This protein binds this small molecule.
Small molecule (SMILES): Cc1cc(C)c(N2C[C@H](CNC(=O)CCCC[C@@H]3SC[C@@H]4NC(=O)N[C@@H]43)N(c3c(C)cc(C)cc3C)C2=[Au])c(C)c1

Sequence of chain 1.B:
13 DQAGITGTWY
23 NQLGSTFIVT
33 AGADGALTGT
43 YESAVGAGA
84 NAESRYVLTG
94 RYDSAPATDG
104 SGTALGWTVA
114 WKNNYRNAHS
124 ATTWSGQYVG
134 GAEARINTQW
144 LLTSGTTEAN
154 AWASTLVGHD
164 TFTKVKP

Sequence of chain 2.A:
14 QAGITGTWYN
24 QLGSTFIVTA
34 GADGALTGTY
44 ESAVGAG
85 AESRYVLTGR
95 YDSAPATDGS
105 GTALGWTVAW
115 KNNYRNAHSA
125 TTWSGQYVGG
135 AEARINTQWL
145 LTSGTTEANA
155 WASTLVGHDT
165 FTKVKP

Binding-site contacts:
Ligand atom C04 contacts residue TRP155 of chain 1.B at 3.7 Å (hydrophobic).
Ligand atom C33 contacts residue SER147 of chain 2.A at 3.8 Å.
Ligand atom C04 contacts residue VAL47 of chain 2.A at 3.7 Å (hydrophobic).
Ligand atom C31 contacts residue SER147 of chain 2.A at 2.9 Å.
Ligand atom C02 contacts residue ASP163 of chain 2.A at 3.6 Å.
Ligand atom C06 contacts residue TRP143 of chain 2.A at 3.4 Å (hydrophobic).
Ligand atom C40 contacts residue SER147 of chain 2.A at 2.5 Å.
Ligand atom N08 contacts residue ASP163 of chain 2.A at 2.7 Å (salt-bridge).
Ligand atom C10 contacts residue SER45 of chain 2.A at 3.5 Å.
Ligand atom O41 contacts residue ALA49 of chain 2.A at 3.0 Å (h-bond).
Ligand atom C37 contacts residue ALA156 of chain 2.A at 3.1 Å (hydrophobic).
Ligand atom O01 contacts residue TYR43 of chain 2.A at 2.7 Å (h-bond).
Ligand atom O01 contacts residue ASN23 of chain 2.A at 2.9 Å (h-bond).
Ligand atom C39 contacts residue ALA156 of chain 2.A at 3.7 Å (hydrophobic).
Ligand atom C02 contacts residue LEU25 of chain 2.A at 3.7 Å (hydrophobic).
Ligand atom C12 contacts residue TRP114 of chain 2.A at 3.6 Å (hydrophobic).
Ligand atom O41 contacts residue GLY48 of chain 2.A at 3.5 Å.
Ligand atom C21 contacts residue TRP155 of chain 1.B at 3.2 Å (hydrophobic).
Ligand atom S07 contacts residue TRP114 of chain 2.A at 3.6 Å.
Ligand atom N30 contacts residue SER147 of chain 2.A at 2.8 Å (h-bond).
Ligand atom C27 contacts residue ALA49 of chain 2.A at 3.8 Å (hydrophobic).
Ligand atom C02 contacts residue TYR43 of chain 2.A at 3.5 Å (hydrophobic).
Ligand atom C38 contacts residue SER147 of chain 2.A at 3.5 Å.
Ligand atom N15 contacts residue SER123 of chain 2.A at 2.9 Å (h-bond).
Ligand atom C32 contacts residue SER147 of chain 2.A at 3.4 Å.
Ligand atom O01 contacts residue SER27 of chain 2.A at 2.6 Å (h-bond).
Ligand atom N03 contacts residue SER45 of chain 2.A at 2.9 Å (h-bond).
Ligand atom C05 contacts residue ASP163 of chain 2.A at 3.7 Å.
Ligand atom N03 contacts residue VAL47 of chain 2.A at 3.4 Å.
Ligand atom C36 contacts residue THR149 of chain 2.A at 3.5 Å.
Ligand atom C02 contacts residue ASN23 of chain 2.A at 3.6 Å.
Ligand atom C16 contacts residue SER123 of chain 2.A at 3.6 Å.
Ligand atom O01 contacts residue ASP163 of chain 2.A at 3.8 Å.
Ligand atom C02 contacts residue SER27 of chain 2.A at 3.5 Å.
Ligand atom C11 contacts residue TRP114 of chain 2.A at 3.6 Å (hydrophobic).
Ligand atom C11 contacts residue LEU145 of chain 2.A at 3.6 Å (hydrophobic).
Ligand atom C05 contacts residue TRP143 of chain 2.A at 3.7 Å (hydrophobic).
Ligand atom S07 contacts residue THR125 of chain 2.A at 3.3 Å (h-bond).
Ligand atom S07 contacts residue TRP127 of chain 2.A at 3.7 Å.
Ligand atom C13 contacts residue TRP114 of chain 2.A at 3.5 Å (hydrophobic).